Binding-site contacts:
Ligand atom C5 contacts residue HIS376 of chain 1.D at 3.9 Å.
Ligand atom C4 contacts residue ASN375 of chain 1.D at 3.7 Å.
Ligand atom O3 contacts residue ARG79 of chain 1.D at 3.6 Å.
Ligand atom C2 contacts residue ASN375 of chain 1.D at 3.8 Å.
Ligand atom O3 contacts residue GLU371 of chain 1.D at 2.4 Å (salt-bridge).
Ligand atom C5 contacts residue GLU371 of chain 1.D at 3.8 Å.
Ligand atom C2 contacts residue ARG79 of chain 1.D at 4.3 Å.
Ligand atom C3 contacts residue AHR1 of chain 1.JA at 4.2 Å.
Ligand atom O5 contacts residue AHR1 of chain 1.JA at 4.1 Å.
Ligand atom C3 contacts residue GLU371 of chain 1.D at 3.6 Å.
Ligand atom O4 contacts residue HIS376 of chain 1.D at 3.5 Å (h-bond).
Ligand atom O2 contacts residue ARG79 of chain 1.D at 3.8 Å.
Ligand atom C5 contacts residue AHR1 of chain 1.JA at 4.0 Å.
Ligand atom C1 contacts residue AHR1 of chain 1.JA at 2.7 Å.
Ligand atom C2 contacts residue AHR1 of chain 1.JA at 4.2 Å.
Ligand atom O5 contacts residue HIS376 of chain 1.D at 2.7 Å (h-bond).
Ligand atom C4 contacts residue AHR1 of chain 1.JA at 3.9 Å.
Ligand atom C1 contacts residue ASN375 of chain 1.D at 4.2 Å.
Ligand atom C3 contacts residue ASN375 of chain 1.D at 4.3 Å.
Ligand atom C4 contacts residue HIS376 of chain 1.D at 3.9 Å.
Ligand atom O5 contacts residue TYR455 of chain 1.D at 4.0 Å.
Ligand atom O5 contacts residue ILE476 of chain 1.D at 3.6 Å.
Ligand atom O1 contacts residue ASN375 of chain 1.D at 4.1 Å.
Ligand atom C5 contacts residue ILE476 of chain 1.D at 4.1 Å (hydrophobic).
Ligand atom O1 contacts residue AHR1 of chain 1.JA at 3.1 Å (h-bond).
Ligand atom O4 contacts residue AHR1 of chain 1.JA at 2.6 Å (h-bond).
Ligand atom O4 contacts residue ASN375 of chain 1.D at 3.5 Å.
Ligand atom C4 contacts residue GLU371 of chain 1.D at 4.2 Å.

Sequence of chain 1.D:
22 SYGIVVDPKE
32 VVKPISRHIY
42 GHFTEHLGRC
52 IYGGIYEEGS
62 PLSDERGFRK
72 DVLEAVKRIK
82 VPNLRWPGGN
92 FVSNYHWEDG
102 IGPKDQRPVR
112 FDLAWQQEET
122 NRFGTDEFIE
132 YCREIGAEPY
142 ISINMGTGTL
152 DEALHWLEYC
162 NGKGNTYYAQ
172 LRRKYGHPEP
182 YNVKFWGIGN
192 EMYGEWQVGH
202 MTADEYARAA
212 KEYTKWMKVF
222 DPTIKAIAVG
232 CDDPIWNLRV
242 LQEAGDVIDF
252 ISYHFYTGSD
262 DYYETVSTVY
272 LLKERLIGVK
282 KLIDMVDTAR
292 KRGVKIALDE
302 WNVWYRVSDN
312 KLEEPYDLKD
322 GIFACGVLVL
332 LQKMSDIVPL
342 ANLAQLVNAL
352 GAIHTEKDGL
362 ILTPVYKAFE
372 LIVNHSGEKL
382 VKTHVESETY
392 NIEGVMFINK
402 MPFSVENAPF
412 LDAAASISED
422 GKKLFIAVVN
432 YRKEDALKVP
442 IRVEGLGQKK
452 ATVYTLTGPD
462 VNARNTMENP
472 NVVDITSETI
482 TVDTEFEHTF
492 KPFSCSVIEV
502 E

The protein below binds the small molecule below.
Small molecule (SMILES): OC[C@@H]1O[C@@H](O)[C@H](O)[C@H]1O